Sequence of chain 1.C:
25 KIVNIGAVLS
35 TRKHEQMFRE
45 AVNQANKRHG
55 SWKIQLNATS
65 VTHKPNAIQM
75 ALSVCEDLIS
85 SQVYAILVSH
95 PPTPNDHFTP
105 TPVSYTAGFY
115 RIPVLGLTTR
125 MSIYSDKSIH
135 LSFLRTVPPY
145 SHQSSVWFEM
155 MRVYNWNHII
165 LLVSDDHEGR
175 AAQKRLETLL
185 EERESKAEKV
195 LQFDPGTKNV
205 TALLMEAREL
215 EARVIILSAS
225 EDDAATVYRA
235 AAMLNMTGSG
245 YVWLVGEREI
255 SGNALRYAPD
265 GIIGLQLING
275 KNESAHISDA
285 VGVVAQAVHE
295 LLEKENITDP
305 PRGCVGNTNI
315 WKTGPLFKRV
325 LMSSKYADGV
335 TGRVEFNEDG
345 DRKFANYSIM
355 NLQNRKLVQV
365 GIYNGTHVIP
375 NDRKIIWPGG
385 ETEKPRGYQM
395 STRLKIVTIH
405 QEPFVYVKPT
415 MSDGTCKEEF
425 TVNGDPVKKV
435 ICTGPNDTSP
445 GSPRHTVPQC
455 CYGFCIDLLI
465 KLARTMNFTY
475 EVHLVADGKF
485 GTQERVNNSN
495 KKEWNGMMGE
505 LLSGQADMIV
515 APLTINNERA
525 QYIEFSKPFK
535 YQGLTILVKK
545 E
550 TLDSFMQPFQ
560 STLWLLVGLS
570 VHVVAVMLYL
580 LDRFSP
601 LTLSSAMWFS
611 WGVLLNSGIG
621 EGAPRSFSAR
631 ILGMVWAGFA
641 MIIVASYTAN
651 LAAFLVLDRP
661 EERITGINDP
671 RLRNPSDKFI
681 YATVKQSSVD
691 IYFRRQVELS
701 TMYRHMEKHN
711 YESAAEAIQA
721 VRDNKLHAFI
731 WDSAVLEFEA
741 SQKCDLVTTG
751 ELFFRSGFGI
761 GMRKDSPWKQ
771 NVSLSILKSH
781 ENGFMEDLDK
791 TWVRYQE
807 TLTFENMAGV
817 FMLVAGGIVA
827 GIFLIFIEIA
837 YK

Binding-site contacts:
Ligand atom N2 contacts residue ASN491 of chain 1.C at 2.9 Å (h-bond).
Ligand atom C2 contacts residue ASN491 of chain 1.C at 2.5 Å.
Ligand atom C7 contacts residue VAL490 of chain 1.C at 4.1 Å (hydrophobic).
Ligand atom C8 contacts residue VAL490 of chain 1.C at 4.4 Å (hydrophobic).
Ligand atom C7 contacts residue ASN491 of chain 1.C at 3.8 Å.
Ligand atom C1 contacts residue ASN491 of chain 1.C at 1.4 Å.
Ligand atom C7 contacts residue ARG489 of chain 1.C at 4.0 Å.
Ligand atom C8 contacts residue ARG489 of chain 1.C at 3.5 Å.
Ligand atom O5 contacts residue ASN491 of chain 1.C at 2.4 Å (h-bond).
Ligand atom C4 contacts residue ASN491 of chain 1.C at 4.2 Å.
Ligand atom N2 contacts residue ARG489 of chain 1.C at 4.2 Å.
Ligand atom O7 contacts residue ASN491 of chain 1.C at 3.8 Å.
Ligand atom O7 contacts residue VAL490 of chain 1.C at 3.4 Å.
Ligand atom C5 contacts residue ASN491 of chain 1.C at 3.7 Å.
Ligand atom C3 contacts residue ASN491 of chain 1.C at 3.8 Å.

The small molecule below binds the protein below.
Small molecule (SMILES): CC(=O)N[C@@H]1[C@@H](O)[C@H](O)[C@@H](CO)O[C@H]1O